Sequence of chain 1.B:
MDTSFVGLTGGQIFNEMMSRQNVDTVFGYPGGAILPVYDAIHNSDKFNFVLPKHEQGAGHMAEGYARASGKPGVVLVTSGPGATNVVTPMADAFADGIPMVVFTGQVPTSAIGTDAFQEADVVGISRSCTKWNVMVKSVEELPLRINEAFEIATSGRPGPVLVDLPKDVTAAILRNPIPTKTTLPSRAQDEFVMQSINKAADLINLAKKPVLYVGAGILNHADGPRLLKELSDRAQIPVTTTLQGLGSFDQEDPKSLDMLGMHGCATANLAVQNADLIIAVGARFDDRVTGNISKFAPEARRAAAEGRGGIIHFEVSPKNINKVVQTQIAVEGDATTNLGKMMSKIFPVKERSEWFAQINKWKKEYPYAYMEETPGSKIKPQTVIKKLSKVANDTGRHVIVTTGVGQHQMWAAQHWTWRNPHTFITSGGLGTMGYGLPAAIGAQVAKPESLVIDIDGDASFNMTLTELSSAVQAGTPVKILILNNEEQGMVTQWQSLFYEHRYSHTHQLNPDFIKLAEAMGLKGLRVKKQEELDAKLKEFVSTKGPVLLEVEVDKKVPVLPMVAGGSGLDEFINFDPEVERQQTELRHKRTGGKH

Binding-site contacts:
Ligand atom C7' contacts residue GLY106 of chain 1.B at 4.1 Å.
Ligand atom C1 contacts residue PRO182 of chain 1.B at 3.8 Å (hydrophobic).
Ligand atom O7B contacts residue PRO182 of chain 1.B at 3.7 Å.
Ligand atom C2 contacts residue ARG370 of chain 1.A at 3.8 Å.
Ligand atom C5 contacts residue PHE191 of chain 1.B at 3.9 Å (hydrophobic).
Ligand atom N1' contacts residue TRP576 of chain 1.A at 3.5 Å.
Ligand atom N3' contacts residue TRP576 of chain 1.A at 3.3 Å.
Ligand atom O9 contacts residue ARG370 of chain 1.A at 3.0 Å (salt-bridge).
Ligand atom C2 contacts residue PRO182 of chain 1.B at 3.9 Å (hydrophobic).
Ligand atom N5' contacts residue MET572 of chain 1.A at 3.9 Å.
Ligand atom C4' contacts residue TRP576 of chain 1.A at 3.6 Å (hydrophobic).
Ligand atom O4' contacts residue MET344 of chain 1.A at 3.7 Å.
Ligand atom C5 contacts residue ARG370 of chain 1.A at 3.9 Å.
Ligand atom O4' contacts residue PHE191 of chain 1.B at 3.8 Å.
Ligand atom C7' contacts residue VAL573 of chain 1.A at 3.8 Å (hydrophobic).
Ligand atom C6' contacts residue GLY106 of chain 1.B at 4.0 Å.
Ligand atom C9 contacts residue TRP576 of chain 1.A at 3.5 Å (hydrophobic).
Ligand atom C7' contacts residue TRP576 of chain 1.A at 3.8 Å (hydrophobic).
Ligand atom C3 contacts residue ARG370 of chain 1.A at 3.6 Å.
Ligand atom C6 contacts residue PHE191 of chain 1.B at 3.5 Å (hydrophobic).
Ligand atom C6' contacts residue TRP576 of chain 1.A at 3.6 Å (hydrophobic).
Ligand atom N5' contacts residue TRP576 of chain 1.A at 3.5 Å (h-bond).
Ligand atom C4' contacts residue ARG370 of chain 1.A at 3.6 Å.
Ligand atom C7' contacts residue MET572 of chain 1.A at 3.6 Å (hydrophobic).
Ligand atom C4 contacts residue ARG370 of chain 1.A at 3.6 Å.
Ligand atom C6 contacts residue PRO182 of chain 1.B at 3.9 Å (hydrophobic).
Ligand atom C6 contacts residue VAL181 of chain 1.B at 3.5 Å (hydrophobic).
Ligand atom C4 contacts residue ASP369 of chain 1.A at 3.5 Å.
Ligand atom O9 contacts residue TRP576 of chain 1.A at 3.6 Å.
Ligand atom C2' contacts residue GLY106 of chain 1.B at 4.1 Å.
Ligand atom C5' contacts residue FAD1 of chain 1.F at 3.5 Å.
Ligand atom C2' contacts residue TRP576 of chain 1.A at 3.5 Å (hydrophobic).
Ligand atom O4' contacts residue ARG370 of chain 1.A at 3.1 Å (salt-bridge).
Ligand atom O7B contacts residue LYS241 of chain 1.B at 3.7 Å.
Ligand atom C5' contacts residue MET572 of chain 1.A at 3.8 Å (hydrophobic).
Ligand atom C5 contacts residue ASP369 of chain 1.A at 3.3 Å.
Ligand atom N3' contacts residue ARG370 of chain 1.A at 3.2 Å (salt-bridge).
Ligand atom N10 contacts residue TRP576 of chain 1.A at 3.5 Å.
Ligand atom C5 contacts residue ALA190 of chain 1.B at 3.6 Å (hydrophobic).
Ligand atom N1' contacts residue GLY106 of chain 1.B at 3.3 Å.

Sequence of chain 1.A:
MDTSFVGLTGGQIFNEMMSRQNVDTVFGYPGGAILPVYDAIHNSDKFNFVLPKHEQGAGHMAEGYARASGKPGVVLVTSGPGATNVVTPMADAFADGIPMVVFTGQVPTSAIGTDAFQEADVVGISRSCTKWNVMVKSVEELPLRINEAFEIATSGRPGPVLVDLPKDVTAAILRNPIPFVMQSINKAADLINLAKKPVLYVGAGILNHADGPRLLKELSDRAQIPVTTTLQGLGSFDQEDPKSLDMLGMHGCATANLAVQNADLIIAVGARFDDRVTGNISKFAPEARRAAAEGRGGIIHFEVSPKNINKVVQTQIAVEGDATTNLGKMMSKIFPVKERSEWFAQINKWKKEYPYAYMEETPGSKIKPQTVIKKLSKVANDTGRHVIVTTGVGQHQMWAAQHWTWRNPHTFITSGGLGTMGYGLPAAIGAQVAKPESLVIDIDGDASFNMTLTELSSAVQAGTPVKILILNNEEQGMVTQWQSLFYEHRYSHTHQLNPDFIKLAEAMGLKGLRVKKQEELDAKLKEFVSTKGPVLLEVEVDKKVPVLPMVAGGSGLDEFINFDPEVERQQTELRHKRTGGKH

The small molecule below binds the protein below.
Small molecule (SMILES): COc1nc(C)nc(NC(=O)NS(=O)(=O)c2ccccc2Cl)n1